A protein and the small-molecule ligand that binds it are described below.
Small molecule (SMILES): CC(=O)N[C@H]1[C@H](O[C@H]2[C@H](O)[C@@H](NC(C)=O)CO[C@@H]2CO)O[C@H](CO)[C@@H](O)[C@@H]1O

Binding-site contacts:
Ligand atom O3 contacts residue TYR168 of chain 1.B at 3.6 Å.
Ligand atom C1 contacts residue VAL169 of chain 1.B at 4.0 Å (hydrophobic).
Ligand atom C8 contacts residue TYR162 of chain 1.B at 3.5 Å (hydrophobic).
Ligand atom C5 contacts residue VAL169 of chain 1.B at 4.2 Å (hydrophobic).
Ligand atom O7 contacts residue TYR168 of chain 1.B at 3.3 Å (h-bond).
Ligand atom C2 contacts residue ASN193 of chain 1.B at 2.5 Å.
Ligand atom N2 contacts residue ASN193 of chain 1.B at 2.9 Å (h-bond).
Ligand atom C3 contacts residue ASN193 of chain 1.B at 3.8 Å.
Ligand atom O5 contacts residue TYR168 of chain 1.B at 3.5 Å (h-bond).
Ligand atom O5 contacts residue ASN193 of chain 1.B at 2.4 Å (h-bond).
Ligand atom C8 contacts residue PRO166 of chain 1.B at 3.7 Å (hydrophobic).
Ligand atom O6 contacts residue MET214 of chain 1.B at 3.3 Å.
Ligand atom O6 contacts residue TYR168 of chain 1.B at 4.2 Å.
Ligand atom O4 contacts residue TYR168 of chain 1.B at 4.1 Å.
Ligand atom O7 contacts residue ASN193 of chain 1.B at 3.2 Å (h-bond).
Ligand atom C7 contacts residue ASN193 of chain 1.B at 3.2 Å.
Ligand atom C5 contacts residue ASN193 of chain 1.B at 3.7 Å.
Ligand atom O5 contacts residue SER170 of chain 1.B at 3.7 Å.
Ligand atom C4 contacts residue VAL169 of chain 1.B at 4.3 Å (hydrophobic).
Ligand atom C3 contacts residue TYR168 of chain 1.B at 4.2 Å (hydrophobic).
Ligand atom O5 contacts residue MET214 of chain 1.B at 4.2 Å.
Ligand atom O5 contacts residue VAL169 of chain 1.B at 3.5 Å (h-bond).
Ligand atom C5 contacts residue TYR168 of chain 1.B at 3.9 Å (hydrophobic).
Ligand atom C1 contacts residue TYR168 of chain 1.B at 3.7 Å (hydrophobic).
Ligand atom C8 contacts residue TYR163 of chain 1.B at 3.9 Å (hydrophobic).
Ligand atom C7 contacts residue PRO166 of chain 1.B at 4.1 Å (hydrophobic).
Ligand atom O7 contacts residue CYS161 of chain 1.B at 2.8 Å (h-bond).
Ligand atom C6 contacts residue SER170 of chain 1.B at 3.4 Å.
Ligand atom C4 contacts residue TYR168 of chain 1.B at 3.5 Å (hydrophobic).
Ligand atom O6 contacts residue SER170 of chain 1.B at 2.3 Å (h-bond).
Ligand atom C6 contacts residue TYR168 of chain 1.B at 4.0 Å (hydrophobic).
Ligand atom C7 contacts residue CYS161 of chain 1.B at 3.9 Å (hydrophobic).
Ligand atom C7 contacts residue TYR168 of chain 1.B at 4.2 Å (hydrophobic).
Ligand atom C6 contacts residue VAL169 of chain 1.B at 4.0 Å (hydrophobic).
Ligand atom C2 contacts residue VAL169 of chain 1.B at 4.2 Å (hydrophobic).
Ligand atom O7 contacts residue CYS167 of chain 1.B at 3.2 Å (h-bond).
Ligand atom C4 contacts residue ASN193 of chain 1.B at 4.2 Å.
Ligand atom C1 contacts residue ASN193 of chain 1.B at 1.4 Å.
Ligand atom O7 contacts residue PRO166 of chain 1.B at 3.8 Å.
Ligand atom C2 contacts residue TYR168 of chain 1.B at 4.0 Å (hydrophobic).

Sequence of chain 1.B:
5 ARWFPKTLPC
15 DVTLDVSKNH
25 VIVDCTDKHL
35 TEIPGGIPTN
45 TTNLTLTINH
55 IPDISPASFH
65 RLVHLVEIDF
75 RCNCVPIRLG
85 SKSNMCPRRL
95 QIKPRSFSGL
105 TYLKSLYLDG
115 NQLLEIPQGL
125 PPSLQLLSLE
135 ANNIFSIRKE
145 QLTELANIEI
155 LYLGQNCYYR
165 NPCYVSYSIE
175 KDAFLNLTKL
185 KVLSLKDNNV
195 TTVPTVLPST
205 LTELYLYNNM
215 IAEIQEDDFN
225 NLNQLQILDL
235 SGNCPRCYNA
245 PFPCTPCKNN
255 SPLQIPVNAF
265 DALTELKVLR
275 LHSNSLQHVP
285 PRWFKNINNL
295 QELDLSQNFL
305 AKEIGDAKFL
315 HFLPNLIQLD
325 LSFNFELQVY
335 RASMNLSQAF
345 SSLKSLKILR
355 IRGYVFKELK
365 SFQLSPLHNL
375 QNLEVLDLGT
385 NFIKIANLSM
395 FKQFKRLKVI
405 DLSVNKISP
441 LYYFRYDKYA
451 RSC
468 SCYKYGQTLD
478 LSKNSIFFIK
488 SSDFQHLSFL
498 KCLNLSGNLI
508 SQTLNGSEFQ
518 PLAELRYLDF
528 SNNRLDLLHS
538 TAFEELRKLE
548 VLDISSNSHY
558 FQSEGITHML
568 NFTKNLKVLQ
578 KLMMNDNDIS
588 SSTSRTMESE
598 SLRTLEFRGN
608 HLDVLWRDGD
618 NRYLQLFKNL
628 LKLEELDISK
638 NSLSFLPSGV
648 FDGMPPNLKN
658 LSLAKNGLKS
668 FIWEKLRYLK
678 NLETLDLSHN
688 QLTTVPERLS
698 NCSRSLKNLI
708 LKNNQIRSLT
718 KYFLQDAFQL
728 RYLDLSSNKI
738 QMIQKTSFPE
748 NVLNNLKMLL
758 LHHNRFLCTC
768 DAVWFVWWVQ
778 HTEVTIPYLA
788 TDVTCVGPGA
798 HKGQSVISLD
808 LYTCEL